Binding-site contacts:
Ligand atom O2R contacts residue TYR184 of chain 1.D at 4.4 Å.
Ligand atom P contacts residue ARG212 of chain 1.D at 3.6 Å.
Ligand atom C4R contacts residue SER180 of chain 1.D at 4.1 Å.
Ligand atom O2P contacts residue ARG212 of chain 1.D at 4.1 Å.
Ligand atom O5R contacts residue SER180 of chain 1.D at 3.8 Å.
Ligand atom O2P contacts residue ARG259 of chain 1.D at 3.0 Å (salt-bridge).
Ligand atom O1P contacts residue CYS176 of chain 1.D at 4.0 Å.
Ligand atom O3P contacts residue ARG212 of chain 1.D at 2.8 Å (salt-bridge).
Ligand atom C5R contacts residue ARG259 of chain 1.D at 4.3 Å.
Ligand atom O7 contacts residue TRP97 of chain 1.D at 3.5 Å.
Ligand atom O1P contacts residue ARG259 of chain 1.D at 2.7 Å (salt-bridge).
Ligand atom C7 contacts residue TRP97 of chain 1.D at 3.6 Å (hydrophobic).
Ligand atom C3 contacts residue TRP97 of chain 1.D at 4.1 Å (hydrophobic).
Ligand atom P contacts residue ARG259 of chain 1.D at 3.7 Å.
Ligand atom O2P contacts residue PHE258 of chain 1.D at 4.1 Å.
Ligand atom O5R contacts residue ARG259 of chain 1.D at 4.5 Å.
Ligand atom O3P contacts residue ARG214 of chain 1.D at 3.1 Å (salt-bridge).
Ligand atom O1P contacts residue ARG212 of chain 1.D at 2.9 Å (salt-bridge).
Ligand atom P contacts residue SER180 of chain 1.D at 4.1 Å.
Ligand atom C2 contacts residue TRP97 of chain 1.D at 4.4 Å (hydrophobic).
Ligand atom C4 contacts residue TRP97 of chain 1.D at 4.3 Å (hydrophobic).
Ligand atom O3P contacts residue SER180 of chain 1.D at 2.8 Å (h-bond).
Ligand atom C5R contacts residue SER180 of chain 1.D at 4.5 Å.
Ligand atom N7 contacts residue TRP97 of chain 1.D at 3.3 Å.
Ligand atom O3R contacts residue SER180 of chain 1.D at 4.2 Å.
Ligand atom O3P contacts residue ARG181 of chain 1.D at 4.4 Å.
Ligand atom O2P contacts residue ARG214 of chain 1.D at 2.9 Å (salt-bridge).
Ligand atom P contacts residue ARG214 of chain 1.D at 3.8 Å.

Sequence of chain 1.D:
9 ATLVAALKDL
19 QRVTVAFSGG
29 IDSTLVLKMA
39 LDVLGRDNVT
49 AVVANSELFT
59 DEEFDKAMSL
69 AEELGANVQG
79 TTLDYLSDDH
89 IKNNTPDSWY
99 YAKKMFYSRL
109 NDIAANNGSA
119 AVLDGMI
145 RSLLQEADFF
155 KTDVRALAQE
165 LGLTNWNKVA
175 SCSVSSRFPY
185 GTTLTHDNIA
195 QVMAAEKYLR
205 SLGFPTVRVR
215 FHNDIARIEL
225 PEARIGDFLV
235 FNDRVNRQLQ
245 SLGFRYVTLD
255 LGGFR

This small molecule binds to this protein.
Small molecule (SMILES): NC(=O)c1ccc[n+]([C@@H]2O[C@H](COP(=O)(O)O)[C@@H](O)[C@H]2O)c1